Sequence of chain 1.C:
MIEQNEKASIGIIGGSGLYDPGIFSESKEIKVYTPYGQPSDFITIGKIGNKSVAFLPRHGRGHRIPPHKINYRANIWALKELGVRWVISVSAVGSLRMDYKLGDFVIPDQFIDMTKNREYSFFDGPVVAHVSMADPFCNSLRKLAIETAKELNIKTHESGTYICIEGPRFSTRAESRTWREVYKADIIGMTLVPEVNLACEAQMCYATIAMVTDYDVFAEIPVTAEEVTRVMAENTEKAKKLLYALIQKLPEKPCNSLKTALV

Binding-site contacts:
Ligand atom O3' contacts residue PRO67 of chain 1.B at 3.5 Å.
Ligand atom C6 contacts residue PHE170 of chain 1.B at 3.8 Å (hydrophobic).
Ligand atom C4' contacts residue SO41 of chain 1.P at 3.6 Å.
Ligand atom N7 contacts residue VAL93 of chain 1.B at 3.6 Å.
Ligand atom N3 contacts residue MET190 of chain 1.B at 3.7 Å.
Ligand atom N1 contacts residue ILE188 of chain 1.B at 3.7 Å.
Ligand atom O3' contacts residue SO41 of chain 1.P at 2.6 Å (h-bond).
Ligand atom C5 contacts residue PHE170 of chain 1.B at 3.8 Å (hydrophobic).
Ligand atom C6 contacts residue ILE188 of chain 1.B at 3.7 Å (hydrophobic).
Ligand atom N6 contacts residue ILE188 of chain 1.B at 3.6 Å.
Ligand atom CS contacts residue SER16 of chain 1.B at 3.5 Å.
Ligand atom C2 contacts residue MET190 of chain 1.B at 3.7 Å (hydrophobic).
Ligand atom C1' contacts residue ALA92 of chain 1.B at 3.4 Å (hydrophobic).
Ligand atom C5 contacts residue ILE188 of chain 1.B at 3.7 Å (hydrophobic).
Ligand atom N1 contacts residue PHE170 of chain 1.B at 3.6 Å.
Ligand atom C8 contacts residue VAL228 of chain 1.B at 3.7 Å (hydrophobic).
Ligand atom N7 contacts residue GLY94 of chain 1.B at 3.2 Å (h-bond).
Ligand atom N3 contacts residue GLY189 of chain 1.B at 3.5 Å.
Ligand atom C4 contacts residue ILE188 of chain 1.B at 3.7 Å (hydrophobic).
Ligand atom N9 contacts residue ALA92 of chain 1.B at 3.7 Å.
Ligand atom C8 contacts residue THR213 of chain 1.B at 3.8 Å.
Ligand atom C2' contacts residue SO41 of chain 1.P at 3.8 Å.
Ligand atom C5 contacts residue ASP214 of chain 1.B at 3.7 Å.
Ligand atom S5' contacts residue VAL228 of chain 1.B at 3.8 Å.
Ligand atom C2' contacts residue MET190 of chain 1.B at 3.8 Å (hydrophobic).
Ligand atom C5 contacts residue GLY94 of chain 1.B at 3.6 Å.
Ligand atom N6 contacts residue ASP214 of chain 1.B at 2.9 Å (salt-bridge).
Ligand atom C8 contacts residue ASP214 of chain 1.B at 3.3 Å.
Ligand atom C5' contacts residue HIS130 of chain 1.C at 3.2 Å.
Ligand atom O2' contacts residue MET190 of chain 1.B at 3.0 Å (h-bond).
Ligand atom O2' contacts residue SO41 of chain 1.P at 2.8 Å (h-bond).
Ligand atom N7 contacts residue ASP214 of chain 1.B at 2.5 Å (salt-bridge).
Ligand atom C6 contacts residue ASP216 of chain 1.B at 3.8 Å.
Ligand atom N6 contacts residue GLY94 of chain 1.B at 3.7 Å.
Ligand atom N6 contacts residue ASP216 of chain 1.B at 2.9 Å (salt-bridge).
Ligand atom O3' contacts residue HIS59 of chain 1.B at 3.6 Å.
Ligand atom C4 contacts residue PHE170 of chain 1.B at 3.8 Å (hydrophobic).
Ligand atom C3' contacts residue SO41 of chain 1.P at 3.5 Å.
Ligand atom O2' contacts residue GLY189 of chain 1.B at 3.8 Å.
Ligand atom CS contacts residue VAL270 of chain 1.C at 3.8 Å (hydrophobic).

Sequence of chain 1.B:
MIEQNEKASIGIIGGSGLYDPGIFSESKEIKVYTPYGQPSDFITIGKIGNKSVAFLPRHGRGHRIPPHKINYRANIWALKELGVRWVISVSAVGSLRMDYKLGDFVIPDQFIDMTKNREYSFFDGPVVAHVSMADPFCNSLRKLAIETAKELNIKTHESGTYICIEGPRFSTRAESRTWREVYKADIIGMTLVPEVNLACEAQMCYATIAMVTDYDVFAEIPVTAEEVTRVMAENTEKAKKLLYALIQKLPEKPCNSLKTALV

This protein binds this small molecule.
Small molecule (SMILES): CSC[C@H]1O[C@@H](n2cnc3c(N)ncnc32)[C@H](O)[C@@H]1O